Sequence of chain 2.A:
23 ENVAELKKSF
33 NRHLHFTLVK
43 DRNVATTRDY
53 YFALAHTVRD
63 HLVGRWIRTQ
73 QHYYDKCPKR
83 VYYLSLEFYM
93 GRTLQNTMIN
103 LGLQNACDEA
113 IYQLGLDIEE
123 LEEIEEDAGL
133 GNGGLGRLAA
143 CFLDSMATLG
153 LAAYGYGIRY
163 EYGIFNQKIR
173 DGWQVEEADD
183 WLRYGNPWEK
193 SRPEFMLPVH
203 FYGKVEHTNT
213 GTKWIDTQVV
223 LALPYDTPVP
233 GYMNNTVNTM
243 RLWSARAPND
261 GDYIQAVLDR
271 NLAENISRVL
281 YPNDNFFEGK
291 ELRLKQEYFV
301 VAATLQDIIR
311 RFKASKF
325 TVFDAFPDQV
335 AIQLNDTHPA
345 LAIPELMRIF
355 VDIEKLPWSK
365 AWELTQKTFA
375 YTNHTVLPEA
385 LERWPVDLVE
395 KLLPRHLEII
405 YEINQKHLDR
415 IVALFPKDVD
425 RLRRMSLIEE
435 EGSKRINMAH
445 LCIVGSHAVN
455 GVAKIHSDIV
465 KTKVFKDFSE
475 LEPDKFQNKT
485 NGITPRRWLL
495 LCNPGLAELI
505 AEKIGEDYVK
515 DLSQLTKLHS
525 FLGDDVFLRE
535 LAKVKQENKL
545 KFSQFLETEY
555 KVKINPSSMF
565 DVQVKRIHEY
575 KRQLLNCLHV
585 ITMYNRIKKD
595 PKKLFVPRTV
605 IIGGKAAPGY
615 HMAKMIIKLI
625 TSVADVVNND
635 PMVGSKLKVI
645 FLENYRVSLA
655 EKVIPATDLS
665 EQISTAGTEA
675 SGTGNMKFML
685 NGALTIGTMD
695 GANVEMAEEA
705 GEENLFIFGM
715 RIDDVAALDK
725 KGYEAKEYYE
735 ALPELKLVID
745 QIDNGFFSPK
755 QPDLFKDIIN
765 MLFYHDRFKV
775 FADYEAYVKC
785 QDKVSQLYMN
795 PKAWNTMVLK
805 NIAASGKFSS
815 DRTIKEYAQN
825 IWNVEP

Sequence of chain 2.B:
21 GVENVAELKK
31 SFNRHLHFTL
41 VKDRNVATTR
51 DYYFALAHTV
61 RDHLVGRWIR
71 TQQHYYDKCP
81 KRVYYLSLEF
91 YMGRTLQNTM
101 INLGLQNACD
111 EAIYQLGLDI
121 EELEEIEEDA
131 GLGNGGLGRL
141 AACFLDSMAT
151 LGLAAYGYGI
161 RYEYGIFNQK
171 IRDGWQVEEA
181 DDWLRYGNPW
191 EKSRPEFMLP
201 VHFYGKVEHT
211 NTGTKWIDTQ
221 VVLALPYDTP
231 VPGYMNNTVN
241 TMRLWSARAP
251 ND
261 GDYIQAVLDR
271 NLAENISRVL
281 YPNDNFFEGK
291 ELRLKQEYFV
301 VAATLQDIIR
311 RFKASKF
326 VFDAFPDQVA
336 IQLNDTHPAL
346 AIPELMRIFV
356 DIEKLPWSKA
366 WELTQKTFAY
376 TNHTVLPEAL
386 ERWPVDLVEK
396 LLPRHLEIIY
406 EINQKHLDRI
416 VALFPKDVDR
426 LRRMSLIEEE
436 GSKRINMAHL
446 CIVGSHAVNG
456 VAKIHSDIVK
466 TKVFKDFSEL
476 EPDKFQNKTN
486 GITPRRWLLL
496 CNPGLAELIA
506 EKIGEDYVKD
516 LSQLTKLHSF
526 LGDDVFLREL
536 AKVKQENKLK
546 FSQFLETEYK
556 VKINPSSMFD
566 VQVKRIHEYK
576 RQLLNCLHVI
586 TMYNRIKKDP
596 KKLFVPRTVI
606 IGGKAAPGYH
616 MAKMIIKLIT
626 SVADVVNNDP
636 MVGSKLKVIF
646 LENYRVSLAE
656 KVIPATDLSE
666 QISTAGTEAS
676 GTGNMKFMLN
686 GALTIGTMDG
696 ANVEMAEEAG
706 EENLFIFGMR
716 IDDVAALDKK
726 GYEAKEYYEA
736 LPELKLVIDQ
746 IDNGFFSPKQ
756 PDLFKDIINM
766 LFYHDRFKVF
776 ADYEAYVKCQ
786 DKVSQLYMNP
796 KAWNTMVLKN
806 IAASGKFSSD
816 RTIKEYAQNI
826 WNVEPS

This small molecule binds to this protein.
Small molecule (SMILES): O=C(N[C@@H](Cc1ccccc1)C(=O)N1CC(C(=O)O)C1)c1cc2cc(Cl)ccc2[nH]1

Binding-site contacts:
Ligand atom C15 contacts residue HIS58 of chain 2.B at 3.8 Å.
Ligand atom C6 contacts residue VAL41 of chain 2.B at 3.6 Å (hydrophobic).
Ligand atom N2 contacts residue PRO189 of chain 2.A at 3.7 Å.
Ligand atom C1 contacts residue LYS192 of chain 2.A at 3.8 Å.
Ligand atom C6 contacts residue ARG61 of chain 2.A at 3.5 Å.
Ligand atom C5 contacts residue VAL41 of chain 2.B at 3.5 Å (hydrophobic).
Ligand atom O2 contacts residue LYS192 of chain 2.A at 2.9 Å (salt-bridge).
Ligand atom C5 contacts residue ARG61 of chain 2.A at 3.5 Å.
Ligand atom C15 contacts residue PRO189 of chain 2.B at 3.6 Å (hydrophobic).
Ligand atom O1 contacts residue GLU191 of chain 2.A at 3.1 Å (salt-bridge).
Ligand atom C2 contacts residue TRP190 of chain 2.A at 3.8 Å (hydrophobic).
Ligand atom N2 contacts residue LYS192 of chain 2.A at 3.6 Å.
Ligand atom C3 contacts residue ARG61 of chain 2.A at 3.8 Å.
Ligand atom C22 contacts residue SER193 of chain 2.A at 3.7 Å.
Ligand atom CL1 contacts residue LEU64 of chain 2.A at 3.8 Å.
Ligand atom C14 contacts residue PRO189 of chain 2.B at 3.4 Å (hydrophobic).
Ligand atom C8 contacts residue ARG61 of chain 2.A at 3.5 Å.
Ligand atom C1 contacts residue GLU191 of chain 2.A at 3.7 Å.
Ligand atom C11 contacts residue HIS58 of chain 2.B at 3.5 Å.
Ligand atom C4 contacts residue ARG61 of chain 2.A at 3.4 Å.
Ligand atom O4 contacts residue TYR227 of chain 2.A at 3.5 Å (h-bond).
Ligand atom C3 contacts residue TRP68 of chain 2.A at 3.6 Å (hydrophobic).
Ligand atom C16 contacts residue HIS58 of chain 2.B at 3.5 Å.
Ligand atom C1 contacts residue PRO189 of chain 2.A at 3.6 Å (hydrophobic).
Ligand atom C9 contacts residue LYS192 of chain 2.A at 3.5 Å.
Ligand atom N1 contacts residue THR39 of chain 2.B at 3.0 Å (h-bond).
Ligand atom C2 contacts residue PRO189 of chain 2.A at 3.4 Å (hydrophobic).
Ligand atom C7 contacts residue ARG61 of chain 2.A at 3.4 Å.
Ligand atom C8 contacts residue LYS192 of chain 2.A at 3.4 Å.
Ligand atom O1 contacts residue LYS192 of chain 2.A at 3.7 Å.
Ligand atom C1 contacts residue ARG61 of chain 2.A at 3.7 Å.
Ligand atom N2 contacts residue GLU191 of chain 2.A at 2.8 Å (salt-bridge).
Ligand atom N2 contacts residue ARG61 of chain 2.A at 3.6 Å (salt-bridge).
Ligand atom C10 contacts residue THR39 of chain 2.B at 3.6 Å.
Ligand atom O4 contacts residue SER193 of chain 2.A at 3.5 Å.
Ligand atom C8 contacts residue GLU191 of chain 2.A at 3.8 Å.
Ligand atom CL1 contacts residue VAL65 of chain 2.A at 3.5 Å.
Ligand atom C7 contacts residue THR39 of chain 2.B at 3.6 Å.
Ligand atom CL1 contacts residue ARG61 of chain 2.A at 3.3 Å.
Ligand atom C13 contacts residue PHE54 of chain 2.B at 3.5 Å (hydrophobic).